Sequence of chain 4.A:
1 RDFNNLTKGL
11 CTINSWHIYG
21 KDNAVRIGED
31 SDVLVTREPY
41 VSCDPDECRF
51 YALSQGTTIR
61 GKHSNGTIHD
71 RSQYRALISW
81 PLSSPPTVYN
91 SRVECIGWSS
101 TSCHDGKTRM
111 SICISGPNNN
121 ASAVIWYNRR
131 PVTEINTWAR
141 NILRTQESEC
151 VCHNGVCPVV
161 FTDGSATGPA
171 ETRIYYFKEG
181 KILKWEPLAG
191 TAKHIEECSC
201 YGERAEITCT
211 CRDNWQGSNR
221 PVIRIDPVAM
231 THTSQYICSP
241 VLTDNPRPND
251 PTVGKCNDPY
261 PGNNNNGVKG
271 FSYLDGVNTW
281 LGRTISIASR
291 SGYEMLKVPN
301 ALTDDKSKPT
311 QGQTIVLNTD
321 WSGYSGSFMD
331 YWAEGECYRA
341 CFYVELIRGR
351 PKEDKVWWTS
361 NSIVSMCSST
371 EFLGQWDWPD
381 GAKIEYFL

Binding-site contacts:
Ligand atom F1 contacts residue ARG37 of chain 4.A at 2.9 Å.
Ligand atom C6 contacts residue GLU197 of chain 4.A at 3.2 Å.
Ligand atom C3 contacts residue TYR324 of chain 4.A at 2.4 Å (hydrophobic).
Ligand atom C9 contacts residue 9TM1 of chain 4.G at 1.4 Å.
Ligand atom O1A contacts residue TYR324 of chain 4.A at 2.8 Å (h-bond).
Ligand atom O6 contacts residue TYR324 of chain 4.A at 2.5 Å (h-bond).
Ligand atom O7 contacts residue 9TM1 of chain 4.G at 0.6 Å (h-bond).
Ligand atom O1A contacts residue 9TM1 of chain 4.G at 0.7 Å (h-bond).
Ligand atom O1B contacts residue ARG290 of chain 4.A at 3.3 Å (salt-bridge).
Ligand atom C8 contacts residue ARG212 of chain 4.A at 3.3 Å.
Ligand atom C10 contacts residue 9TM1 of chain 4.G at 0.5 Å.
Ligand atom C2 contacts residue GLU197 of chain 4.A at 3.2 Å.
Ligand atom C8 contacts residue 9TM1 of chain 4.G at 0.9 Å.
Ligand atom O10 contacts residue ARG71 of chain 4.A at 2.7 Å (salt-bridge).
Ligand atom C5 contacts residue 9TM1 of chain 4.G at 0.1 Å.
Ligand atom C11 contacts residue 9TM1 of chain 4.G at 0.7 Å.
Ligand atom O10 contacts residue 9TM1 of chain 4.G at 0.8 Å (h-bond).
Ligand atom C1 contacts residue TYR324 of chain 4.A at 2.1 Å (hydrophobic).
Ligand atom O4 contacts residue 9TM1 of chain 4.G at 0.3 Å (h-bond).
Ligand atom O4 contacts residue GLU38 of chain 4.A at 3.1 Å (salt-bridge).
Ligand atom C6 contacts residue 9TM1 of chain 4.G at 0.4 Å.
Ligand atom C2 contacts residue TYR324 of chain 4.A at 1.4 Å (hydrophobic).
Ligand atom C4 contacts residue 9TM1 of chain 4.G at 0.3 Å.
Ligand atom F1 contacts residue TYR324 of chain 4.A at 3.2 Å.
Ligand atom O1A contacts residue ARG212 of chain 4.A at 2.9 Å (salt-bridge).
Ligand atom O8 contacts residue 9TM1 of chain 4.G at 0.9 Å.
Ligand atom C3 contacts residue 9TM1 of chain 4.G at 1.2 Å.
Ligand atom O1B contacts residue ARG37 of chain 4.A at 2.9 Å (salt-bridge).
Ligand atom O1A contacts residue ARG290 of chain 4.A at 2.9 Å (salt-bridge).
Ligand atom C1 contacts residue 9TM1 of chain 4.G at 0.9 Å.
Ligand atom F1 contacts residue 9TM1 of chain 4.G at 1.2 Å.
Ligand atom F1 contacts residue GLU38 of chain 4.A at 2.7 Å.
Ligand atom C7 contacts residue 9TM1 of chain 4.G at 0.1 Å.
Ligand atom O6 contacts residue 9TM1 of chain 4.G at 0.8 Å (h-bond).
Ligand atom O6 contacts residue GLU197 of chain 4.A at 3.3 Å (salt-bridge).
Ligand atom N5 contacts residue 9TM1 of chain 4.G at 0.3 Å (h-bond).
Ligand atom O1B contacts residue TYR324 of chain 4.A at 2.9 Å (h-bond).
Ligand atom C3 contacts residue GLU38 of chain 4.A at 3.3 Å.
Ligand atom C2 contacts residue 9TM1 of chain 4.G at 1.4 Å.
Ligand atom O1B contacts residue 9TM1 of chain 4.G at 0.7 Å (h-bond).

This small molecule binds to this protein.
Small molecule (SMILES): CC(=O)N[C@@H]1C(=O)[C@@H](F)[C@@H](C(=O)O)O[C@H]1[C@H](O)[C@@H](C)O